Sequence of chain 35.F:
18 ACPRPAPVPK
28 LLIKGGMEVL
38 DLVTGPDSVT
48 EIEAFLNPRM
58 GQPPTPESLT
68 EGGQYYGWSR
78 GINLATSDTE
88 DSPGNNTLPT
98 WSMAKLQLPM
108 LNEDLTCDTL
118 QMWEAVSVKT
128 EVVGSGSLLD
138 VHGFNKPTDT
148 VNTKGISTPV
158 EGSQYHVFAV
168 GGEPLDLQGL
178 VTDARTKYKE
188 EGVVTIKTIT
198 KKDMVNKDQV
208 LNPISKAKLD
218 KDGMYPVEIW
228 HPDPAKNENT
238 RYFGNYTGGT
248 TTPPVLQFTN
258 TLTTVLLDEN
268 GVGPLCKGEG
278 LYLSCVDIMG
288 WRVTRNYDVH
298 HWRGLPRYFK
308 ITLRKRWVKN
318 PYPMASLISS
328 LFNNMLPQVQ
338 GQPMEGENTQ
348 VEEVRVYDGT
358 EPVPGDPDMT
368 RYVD

A small-molecule ligand and the protein it binds are described below.
Small molecule (SMILES): CC(=O)N[C@H]1[C@H]([C@H](O)[C@H](O)CO)O[C@@](O[C@H]2[C@@H](O)[C@@H](CO)O[C@@H](O[C@H]3[C@H](O)[C@@H](O)[C@H](O)O[C@@H]3CO)[C@@H]2O)(C(=O)O)C[C@@H]1O

Sequence of chain 31.F:
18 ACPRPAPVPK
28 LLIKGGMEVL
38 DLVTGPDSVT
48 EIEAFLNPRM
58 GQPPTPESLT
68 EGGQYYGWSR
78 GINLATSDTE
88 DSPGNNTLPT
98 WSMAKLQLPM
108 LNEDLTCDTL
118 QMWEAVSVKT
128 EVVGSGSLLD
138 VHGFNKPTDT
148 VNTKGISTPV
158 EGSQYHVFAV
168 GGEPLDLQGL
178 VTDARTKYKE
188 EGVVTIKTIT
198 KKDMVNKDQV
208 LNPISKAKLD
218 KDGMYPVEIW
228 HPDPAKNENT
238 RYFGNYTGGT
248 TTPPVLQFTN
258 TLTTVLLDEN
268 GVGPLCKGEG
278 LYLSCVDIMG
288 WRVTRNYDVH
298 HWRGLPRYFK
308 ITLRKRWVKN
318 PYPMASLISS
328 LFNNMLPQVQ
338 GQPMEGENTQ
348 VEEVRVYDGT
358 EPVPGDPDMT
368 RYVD

Binding-site contacts:
Ligand atom C4 contacts residue GLY78 of chain 31.F at 3.4 Å.
Ligand atom O4 contacts residue HIS298 of chain 31.F at 3.1 Å (h-bond).
Ligand atom C3 contacts residue VAL296 of chain 31.F at 3.5 Å (hydrophobic).
Ligand atom O4 contacts residue TYR72 of chain 31.F at 4.3 Å.
Ligand atom O10 contacts residue ASN293 of chain 31.F at 3.5 Å (h-bond).
Ligand atom C5 contacts residue TYR72 of chain 31.F at 3.6 Å (hydrophobic).
Ligand atom N5 contacts residue TYR72 of chain 31.F at 3.1 Å (h-bond).
Ligand atom O4 contacts residue GLY78 of chain 31.F at 3.1 Å.
Ligand atom C4 contacts residue VAL296 of chain 31.F at 4.3 Å (hydrophobic).
Ligand atom O8 contacts residue TYR72 of chain 31.F at 4.2 Å.
Ligand atom O4 contacts residue THR291 of chain 31.F at 3.3 Å.
Ligand atom C11 contacts residue ASP85 of chain 35.F at 3.7 Å.
Ligand atom C10 contacts residue TYR72 of chain 31.F at 4.1 Å (hydrophobic).
Ligand atom O1A contacts residue GLY78 of chain 31.F at 3.7 Å.
Ligand atom O1A contacts residue ARG77 of chain 31.F at 3.0 Å (salt-bridge).
Ligand atom C3 contacts residue GLY78 of chain 31.F at 4.0 Å.
Ligand atom C2 contacts residue GLY78 of chain 31.F at 4.2 Å.
Ligand atom C6 contacts residue ASN93 of chain 31.F at 3.1 Å.
Ligand atom O4 contacts residue ILE79 of chain 31.F at 3.5 Å (h-bond).
Ligand atom C3 contacts residue HIS298 of chain 31.F at 4.1 Å.
Ligand atom O1B contacts residue ARG77 of chain 31.F at 2.9 Å (salt-bridge).
Ligand atom O10 contacts residue THR291 of chain 31.F at 3.7 Å.
Ligand atom C3 contacts residue ARG77 of chain 31.F at 3.9 Å.
Ligand atom C6 contacts residue TYR72 of chain 31.F at 3.6 Å (hydrophobic).
Ligand atom C1 contacts residue TYR72 of chain 31.F at 3.8 Å (hydrophobic).
Ligand atom O1B contacts residue TYR72 of chain 31.F at 4.1 Å.
Ligand atom C7 contacts residue TYR72 of chain 31.F at 4.2 Å (hydrophobic).
Ligand atom C1 contacts residue ARG77 of chain 31.F at 3.5 Å.
Ligand atom O8 contacts residue ARG77 of chain 31.F at 3.9 Å.
Ligand atom O3 contacts residue GLY78 of chain 31.F at 3.7 Å.
Ligand atom O4 contacts residue VAL296 of chain 31.F at 3.8 Å.
Ligand atom C4 contacts residue HIS298 of chain 31.F at 4.1 Å.
Ligand atom C6 contacts residue THR94 of chain 31.F at 4.2 Å.
Ligand atom C4 contacts residue TYR72 of chain 31.F at 3.5 Å (hydrophobic).
Ligand atom O6 contacts residue ASN93 of chain 31.F at 2.9 Å (h-bond).
Ligand atom O3 contacts residue ASN80 of chain 31.F at 4.0 Å.
Ligand atom O1A contacts residue TYR72 of chain 31.F at 3.2 Å.
Ligand atom C3 contacts residue GLY78 of chain 31.F at 4.2 Å.
Ligand atom C5 contacts residue ASN93 of chain 31.F at 4.2 Å.
Ligand atom O4 contacts residue ASN80 of chain 31.F at 4.2 Å.